This small molecule binds to this protein.
Small molecule (SMILES): CC(=O)N[C@H]1[C@H](O[C@H]2[C@H](O)[C@@H](NC(C)=O)CO[C@@H]2CO)O[C@H](CO)[C@@H](O)[C@@H]1O

Sequence of chain 1.G:
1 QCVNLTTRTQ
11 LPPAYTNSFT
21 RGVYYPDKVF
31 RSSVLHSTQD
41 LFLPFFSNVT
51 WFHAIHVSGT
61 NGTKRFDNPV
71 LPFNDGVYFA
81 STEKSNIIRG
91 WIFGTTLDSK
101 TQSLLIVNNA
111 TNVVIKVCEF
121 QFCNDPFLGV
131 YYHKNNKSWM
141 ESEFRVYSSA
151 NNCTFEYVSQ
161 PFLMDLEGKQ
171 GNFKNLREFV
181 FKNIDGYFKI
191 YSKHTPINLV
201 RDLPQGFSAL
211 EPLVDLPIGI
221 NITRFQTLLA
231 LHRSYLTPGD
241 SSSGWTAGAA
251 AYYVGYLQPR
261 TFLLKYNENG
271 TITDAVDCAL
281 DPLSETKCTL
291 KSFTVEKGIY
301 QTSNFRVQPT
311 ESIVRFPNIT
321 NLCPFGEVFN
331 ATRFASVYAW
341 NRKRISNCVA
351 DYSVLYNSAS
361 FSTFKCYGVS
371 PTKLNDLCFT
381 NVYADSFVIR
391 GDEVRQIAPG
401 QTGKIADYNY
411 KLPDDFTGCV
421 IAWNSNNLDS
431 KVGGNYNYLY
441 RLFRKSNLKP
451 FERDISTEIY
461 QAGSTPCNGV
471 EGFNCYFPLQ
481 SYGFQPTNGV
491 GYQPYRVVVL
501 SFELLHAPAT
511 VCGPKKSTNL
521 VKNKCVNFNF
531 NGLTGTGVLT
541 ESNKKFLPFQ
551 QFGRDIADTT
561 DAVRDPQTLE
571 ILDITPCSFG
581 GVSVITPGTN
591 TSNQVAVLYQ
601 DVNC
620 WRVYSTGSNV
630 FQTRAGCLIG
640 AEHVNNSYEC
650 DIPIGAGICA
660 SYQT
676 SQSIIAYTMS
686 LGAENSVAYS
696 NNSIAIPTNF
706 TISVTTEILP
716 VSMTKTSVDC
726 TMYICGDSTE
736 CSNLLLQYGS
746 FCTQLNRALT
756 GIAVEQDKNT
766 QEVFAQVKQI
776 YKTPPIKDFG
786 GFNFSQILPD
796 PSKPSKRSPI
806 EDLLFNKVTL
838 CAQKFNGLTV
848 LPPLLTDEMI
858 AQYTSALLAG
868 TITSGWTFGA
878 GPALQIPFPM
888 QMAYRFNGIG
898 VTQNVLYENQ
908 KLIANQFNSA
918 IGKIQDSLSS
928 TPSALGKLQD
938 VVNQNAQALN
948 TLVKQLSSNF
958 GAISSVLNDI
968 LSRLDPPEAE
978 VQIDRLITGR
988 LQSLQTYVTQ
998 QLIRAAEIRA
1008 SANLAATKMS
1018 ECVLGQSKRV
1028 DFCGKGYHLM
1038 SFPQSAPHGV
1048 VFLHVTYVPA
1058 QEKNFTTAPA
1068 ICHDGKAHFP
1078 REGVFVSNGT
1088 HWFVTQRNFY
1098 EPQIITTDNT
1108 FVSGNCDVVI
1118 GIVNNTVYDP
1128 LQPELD

Binding-site contacts:
Ligand atom C1 contacts residue HIS1088 of chain 1.G at 4.1 Å.
Ligand atom C8 contacts residue TYR1097 of chain 1.G at 4.4 Å (hydrophobic).
Ligand atom C2 contacts residue ASN1085 of chain 1.G at 2.4 Å.
Ligand atom C4 contacts residue ASN1085 of chain 1.G at 4.2 Å.
Ligand atom O5 contacts residue HIS1088 of chain 1.G at 4.0 Å.
Ligand atom C7 contacts residue PHE1090 of chain 1.G at 4.3 Å (hydrophobic).
Ligand atom O6 contacts residue ASN1085 of chain 1.G at 4.5 Å.
Ligand atom O5 contacts residue THR1087 of chain 1.G at 3.4 Å (h-bond).
Ligand atom C1 contacts residue THR1087 of chain 1.G at 4.4 Å.
Ligand atom N2 contacts residue HIS1088 of chain 1.G at 4.4 Å.
Ligand atom C3 contacts residue HIS1088 of chain 1.G at 4.4 Å.
Ligand atom N2 contacts residue ASN1085 of chain 1.G at 2.8 Å (h-bond).
Ligand atom C5 contacts residue THR1087 of chain 1.G at 4.2 Å.
Ligand atom C4 contacts residue HIS1088 of chain 1.G at 4.4 Å.
Ligand atom C2 contacts residue HIS1088 of chain 1.G at 3.6 Å.
Ligand atom C3 contacts residue ASN1085 of chain 1.G at 3.7 Å.
Ligand atom O7 contacts residue ASN1085 of chain 1.G at 3.8 Å.
Ligand atom C8 contacts residue PHE1090 of chain 1.G at 4.0 Å (hydrophobic).
Ligand atom O5 contacts residue ASN1085 of chain 1.G at 2.4 Å (h-bond).
Ligand atom C1 contacts residue ASN1085 of chain 1.G at 1.4 Å.
Ligand atom C6 contacts residue HIS1088 of chain 1.G at 3.6 Å.
Ligand atom C6 contacts residue THR1087 of chain 1.G at 3.8 Å.
Ligand atom O6 contacts residue THR1087 of chain 1.G at 2.7 Å (h-bond).
Ligand atom N2 contacts residue PHE1090 of chain 1.G at 3.6 Å.
Ligand atom C7 contacts residue ASN1085 of chain 1.G at 3.5 Å.
Ligand atom C5 contacts residue ASN1085 of chain 1.G at 3.7 Å.